Binding-site contacts:
Ligand atom O7 contacts residue PRO213 of chain 1.C at 4.5 Å.
Ligand atom C5 contacts residue ASN44 of chain 1.C at 3.7 Å.
Ligand atom N2 contacts residue PRO213 of chain 1.C at 4.2 Å.
Ligand atom C3 contacts residue ASN44 of chain 1.C at 3.8 Å.
Ligand atom C7 contacts residue ASN44 of chain 1.C at 3.6 Å.
Ligand atom O5 contacts residue ASN44 of chain 1.C at 2.4 Å (h-bond).
Ligand atom N2 contacts residue ASN44 of chain 1.C at 2.9 Å (h-bond).
Ligand atom C4 contacts residue ASN44 of chain 1.C at 4.2 Å.
Ligand atom C1 contacts residue ASN44 of chain 1.C at 1.4 Å.
Ligand atom O6 contacts residue ARG21 of chain 1.C at 4.0 Å.
Ligand atom O7 contacts residue ASN44 of chain 1.C at 3.6 Å.
Ligand atom C2 contacts residue ASN44 of chain 1.C at 2.5 Å.

Sequence of chain 1.C:
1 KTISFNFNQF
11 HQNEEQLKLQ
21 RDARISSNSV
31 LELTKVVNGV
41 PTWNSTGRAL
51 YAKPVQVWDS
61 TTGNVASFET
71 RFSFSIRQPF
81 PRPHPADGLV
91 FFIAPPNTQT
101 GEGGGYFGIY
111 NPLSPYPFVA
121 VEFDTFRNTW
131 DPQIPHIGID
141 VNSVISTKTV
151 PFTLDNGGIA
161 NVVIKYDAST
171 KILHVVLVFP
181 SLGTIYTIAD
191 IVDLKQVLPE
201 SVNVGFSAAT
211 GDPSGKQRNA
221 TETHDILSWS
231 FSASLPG

This protein binds this small molecule.
Small molecule (SMILES): CC(=O)N[C@@H]1[C@@H](O)[C@H](O)[C@@H](CO)O[C@H]1O